Sequence of chain 1.B:
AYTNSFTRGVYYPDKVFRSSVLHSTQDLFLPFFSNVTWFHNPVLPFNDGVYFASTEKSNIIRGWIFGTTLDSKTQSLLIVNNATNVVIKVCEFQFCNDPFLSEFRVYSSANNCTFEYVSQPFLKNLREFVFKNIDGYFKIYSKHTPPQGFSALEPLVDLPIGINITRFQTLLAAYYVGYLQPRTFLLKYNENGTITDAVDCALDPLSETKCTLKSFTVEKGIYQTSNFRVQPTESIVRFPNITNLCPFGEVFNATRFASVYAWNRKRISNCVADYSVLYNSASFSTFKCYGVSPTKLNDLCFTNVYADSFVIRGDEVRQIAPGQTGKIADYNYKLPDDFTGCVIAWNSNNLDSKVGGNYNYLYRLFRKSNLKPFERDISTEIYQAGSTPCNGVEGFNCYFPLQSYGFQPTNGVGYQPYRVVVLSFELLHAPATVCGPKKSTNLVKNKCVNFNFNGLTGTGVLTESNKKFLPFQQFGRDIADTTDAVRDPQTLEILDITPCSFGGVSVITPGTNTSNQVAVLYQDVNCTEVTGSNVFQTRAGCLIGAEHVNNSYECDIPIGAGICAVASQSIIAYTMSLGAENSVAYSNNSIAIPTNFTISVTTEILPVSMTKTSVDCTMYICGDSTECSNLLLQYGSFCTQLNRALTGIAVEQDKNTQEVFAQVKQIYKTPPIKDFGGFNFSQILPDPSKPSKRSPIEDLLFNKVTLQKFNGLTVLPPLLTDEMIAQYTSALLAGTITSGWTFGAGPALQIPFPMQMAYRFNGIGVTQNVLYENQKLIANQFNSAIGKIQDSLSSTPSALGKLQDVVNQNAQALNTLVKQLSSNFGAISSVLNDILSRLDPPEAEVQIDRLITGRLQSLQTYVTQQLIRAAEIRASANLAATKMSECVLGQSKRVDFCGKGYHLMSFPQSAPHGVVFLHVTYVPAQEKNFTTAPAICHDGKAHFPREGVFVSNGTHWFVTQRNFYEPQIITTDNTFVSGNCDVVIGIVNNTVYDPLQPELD

A protein and the small-molecule ligand that binds it are described below.
Small molecule (SMILES): CC(=O)N[C@@H]1[C@@H](O)[C@H](O)[C@@H](CO)O[C@H]1O

Binding-site contacts:
Ligand atom C8 contacts residue HIS655 of chain 1.B at 4.2 Å.
Ligand atom O5 contacts residue ASN657 of chain 1.B at 2.5 Å (h-bond).
Ligand atom N2 contacts residue ASN657 of chain 1.B at 3.3 Å (h-bond).
Ligand atom C7 contacts residue ASN657 of chain 1.B at 3.6 Å.
Ligand atom C4 contacts residue ASN657 of chain 1.B at 4.2 Å.
Ligand atom C3 contacts residue ASN657 of chain 1.B at 3.6 Å.
Ligand atom C1 contacts residue ASN657 of chain 1.B at 1.4 Å.
Ligand atom O7 contacts residue ASN657 of chain 1.B at 3.1 Å (h-bond).
Ligand atom O3 contacts residue ASN657 of chain 1.B at 3.7 Å.
Ligand atom C2 contacts residue ASN657 of chain 1.B at 2.4 Å.
Ligand atom C5 contacts residue ASN657 of chain 1.B at 3.7 Å.